Sequence of chain 1.A:
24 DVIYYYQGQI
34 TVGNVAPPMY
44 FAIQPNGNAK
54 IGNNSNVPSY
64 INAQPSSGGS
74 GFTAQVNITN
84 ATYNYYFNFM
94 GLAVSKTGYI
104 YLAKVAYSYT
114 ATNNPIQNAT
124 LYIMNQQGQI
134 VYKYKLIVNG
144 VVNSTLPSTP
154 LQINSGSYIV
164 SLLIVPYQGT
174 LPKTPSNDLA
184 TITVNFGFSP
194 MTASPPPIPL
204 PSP

Sequence of chain 1.B:
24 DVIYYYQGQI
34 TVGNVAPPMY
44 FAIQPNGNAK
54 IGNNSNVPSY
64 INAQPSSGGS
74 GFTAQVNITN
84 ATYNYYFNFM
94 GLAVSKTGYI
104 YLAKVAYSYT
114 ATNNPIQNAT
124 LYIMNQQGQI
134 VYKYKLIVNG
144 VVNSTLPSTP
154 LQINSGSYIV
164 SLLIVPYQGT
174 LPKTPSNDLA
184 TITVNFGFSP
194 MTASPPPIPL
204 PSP

A protein and the small-molecule ligand that binds it are described below.
Small molecule (SMILES): CC(=O)N[C@H]1[C@H](O[C@H]2[C@H](O)[C@@H](NC(C)=O)CO[C@@H]2CO)O[C@H](CO[C@H]2O[C@H](CO)[C@@H](O)[C@H](O)[C@@H]2O)[C@@H](O[C@H]2O[C@H](CO)[C@@H](O)[C@H](O)[C@@H]2O)[C@@H]1O[C@@H]1O[C@H](CS(=O)(=O)O)[C@@H](O[C@@H]2O[C@H](CO)[C@@H](O)[C@H](O)[C@H]2O)[C@H](O)[C@H]1O

Binding-site contacts:
Ligand atom O7 contacts residue VAL168 of chain 1.A at 4.1 Å.
Ligand atom O6 contacts residue LYS138 of chain 1.A at 4.4 Å.
Ligand atom O7 contacts residue ASN121 of chain 1.A at 3.2 Å (h-bond).
Ligand atom C7 contacts residue PRO206 of chain 1.B at 4.5 Å (hydrophobic).
Ligand atom O5 contacts residue PRO206 of chain 1.B at 4.5 Å.
Ligand atom O7 contacts residue TYR86 of chain 1.A at 4.0 Å.
Ligand atom N2 contacts residue ASN121 of chain 1.A at 2.9 Å (h-bond).
Ligand atom C2 contacts residue ASN121 of chain 1.A at 2.5 Å.
Ligand atom C5 contacts residue ASN121 of chain 1.A at 3.5 Å.
Ligand atom C3 contacts residue ASN121 of chain 1.A at 3.7 Å.
Ligand atom C5 contacts residue ASN142 of chain 1.A at 3.9 Å.
Ligand atom C4 contacts residue ASN121 of chain 1.A at 4.2 Å.
Ligand atom O7 contacts residue PRO206 of chain 1.B at 3.3 Å.
Ligand atom O6 contacts residue VAL141 of chain 1.A at 3.1 Å.
Ligand atom O6 contacts residue ASN142 of chain 1.A at 3.9 Å.
Ligand atom C6 contacts residue VAL141 of chain 1.A at 4.0 Å (hydrophobic).
Ligand atom C1 contacts residue GLN120 of chain 1.A at 4.5 Å.
Ligand atom C7 contacts residue ASN121 of chain 1.A at 3.3 Å.
Ligand atom C8 contacts residue VAL168 of chain 1.A at 3.4 Å (hydrophobic).
Ligand atom O4 contacts residue ASN142 of chain 1.A at 4.1 Å.
Ligand atom C1 contacts residue ASN121 of chain 1.A at 1.4 Å.
Ligand atom C4 contacts residue ASN142 of chain 1.A at 4.5 Å.
Ligand atom C8 contacts residue GLN120 of chain 1.A at 4.1 Å.
Ligand atom C7 contacts residue GLN120 of chain 1.A at 4.2 Å.
Ligand atom C6 contacts residue LYS138 of chain 1.A at 4.0 Å.
Ligand atom O5 contacts residue ASN121 of chain 1.A at 2.3 Å (h-bond).
Ligand atom C2 contacts residue GLN120 of chain 1.A at 4.4 Å.
Ligand atom N2 contacts residue GLN120 of chain 1.A at 3.5 Å (h-bond).
Ligand atom C5 contacts residue VAL141 of chain 1.A at 4.2 Å (hydrophobic).
Ligand atom C8 contacts residue ASN121 of chain 1.A at 4.5 Å.
Ligand atom C7 contacts residue VAL168 of chain 1.A at 4.0 Å (hydrophobic).
Ligand atom C8 contacts residue TYR86 of chain 1.A at 4.4 Å (hydrophobic).